The small molecule below binds the protein below.
Small molecule (SMILES): Nc1cc(-c2ccc3cc[nH]c3c2)n[nH]1

Sequence of chain 1.B:
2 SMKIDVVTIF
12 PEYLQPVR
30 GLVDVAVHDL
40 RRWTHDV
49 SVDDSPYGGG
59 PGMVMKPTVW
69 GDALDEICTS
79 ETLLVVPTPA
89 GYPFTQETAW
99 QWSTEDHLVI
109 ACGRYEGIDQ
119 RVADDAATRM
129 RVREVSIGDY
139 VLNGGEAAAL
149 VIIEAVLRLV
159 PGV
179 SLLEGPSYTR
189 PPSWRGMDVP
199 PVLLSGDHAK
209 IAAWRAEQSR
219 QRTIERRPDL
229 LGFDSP

Binding-site contacts:
Ligand atom C11 contacts residue ARG112 of chain 1.B at 3.8 Å.
Ligand atom C05 contacts residue PRO87 of chain 1.B at 3.6 Å (hydrophobic).
Ligand atom N04 contacts residue TYR138 of chain 1.B at 3.7 Å.
Ligand atom C10 contacts residue GLY142 of chain 1.B at 3.7 Å.
Ligand atom N04 contacts residue LEU140 of chain 1.B at 2.9 Å (h-bond).
Ligand atom C15 contacts residue PRO87 of chain 1.B at 3.5 Å (hydrophobic).
Ligand atom N01 contacts residue SER134 of chain 1.B at 3.0 Å (h-bond).
Ligand atom C06 contacts residue PRO87 of chain 1.B at 3.6 Å (hydrophobic).
Ligand atom C09 contacts residue GLY142 of chain 1.B at 3.6 Å.
Ligand atom C08 contacts residue LEU140 of chain 1.B at 3.9 Å (hydrophobic).
Ligand atom N04 contacts residue PRO87 of chain 1.B at 3.6 Å.
Ligand atom C09 contacts residue GLY111 of chain 1.B at 3.9 Å.
Ligand atom C14 contacts residue PRO85 of chain 1.B at 3.5 Å (hydrophobic).
Ligand atom N12 contacts residue LEU140 of chain 1.B at 3.7 Å.
Ligand atom C11 contacts residue GLY142 of chain 1.B at 3.8 Å.
Ligand atom C10 contacts residue GLY111 of chain 1.B at 3.3 Å.
Ligand atom C02 contacts residue TYR138 of chain 1.B at 3.7 Å (hydrophobic).
Ligand atom N03 contacts residue TYR138 of chain 1.B at 2.7 Å (h-bond).
Ligand atom C14 contacts residue THR86 of chain 1.B at 3.7 Å.
Ligand atom C13 contacts residue GLY142 of chain 1.B at 3.7 Å.
Ligand atom C09 contacts residue GLY143 of chain 1.B at 3.7 Å.
Ligand atom C14 contacts residue GLY143 of chain 1.B at 3.9 Å.
Ligand atom N03 contacts residue LEU140 of chain 1.B at 3.5 Å (h-bond).
Ligand atom C11 contacts residue TYR113 of chain 1.B at 3.2 Å (hydrophobic).
Ligand atom C07 contacts residue LEU140 of chain 1.B at 3.6 Å (hydrophobic).
Ligand atom C05 contacts residue LEU140 of chain 1.B at 4.0 Å (hydrophobic).
Ligand atom N12 contacts residue TYR113 of chain 1.B at 3.9 Å.
Ligand atom N03 contacts residue VAL139 of chain 1.B at 3.9 Å.
Ligand atom C13 contacts residue GLY143 of chain 1.B at 3.5 Å.
Ligand atom C13 contacts residue PRO85 of chain 1.B at 3.4 Å (hydrophobic).
Ligand atom C15 contacts residue THR86 of chain 1.B at 3.6 Å.
Ligand atom C07 contacts residue PRO87 of chain 1.B at 3.8 Å (hydrophobic).
Ligand atom N04 contacts residue VAL139 of chain 1.B at 3.8 Å.
Ligand atom C08 contacts residue GLY142 of chain 1.B at 3.7 Å.
Ligand atom N01 contacts residue ILE135 of chain 1.B at 3.1 Å (h-bond).
Ligand atom N12 contacts residue GLY142 of chain 1.B at 3.8 Å.
Ligand atom N01 contacts residue GLY136 of chain 1.B at 3.2 Å (h-bond).
Ligand atom N12 contacts residue ASN141 of chain 1.B at 3.7 Å.
Ligand atom C10 contacts residue ARG112 of chain 1.B at 3.7 Å.
Ligand atom C11 contacts residue ASN141 of chain 1.B at 3.7 Å.